Binding-site contacts:
Ligand atom C10 contacts residue MET164 of chain 1.D at 3.6 Å (hydrophobic).
Ligand atom N7 contacts residue MET164 of chain 1.D at 3.3 Å.
Ligand atom N33 contacts residue MET101 of chain 1.D at 3.3 Å.
Ligand atom C8 contacts residue MET104 of chain 1.D at 3.5 Å (hydrophobic).
Ligand atom C5 contacts residue MET164 of chain 1.D at 3.4 Å (hydrophobic).
Ligand atom C4 contacts residue MET164 of chain 1.D at 3.3 Å (hydrophobic).
Ligand atom N27 contacts residue SER31 of chain 1.D at 3.5 Å (h-bond).
Ligand atom C20 contacts residue LYS55 of chain 1.D at 3.8 Å.
Ligand atom C15 contacts residue THR105 of chain 1.D at 2.9 Å.
Ligand atom C3 contacts residue MET104 of chain 1.D at 3.1 Å (hydrophobic).
Ligand atom C23 contacts residue ALA53 of chain 1.D at 3.7 Å (hydrophobic).
Ligand atom C23 contacts residue VAL35 of chain 1.D at 3.7 Å (hydrophobic).
Ligand atom C21 contacts residue LYS55 of chain 1.D at 3.8 Å.
Ligand atom N33 contacts residue VAL85 of chain 1.D at 3.6 Å.
Ligand atom N7 contacts residue MET104 of chain 1.D at 3.0 Å (h-bond).
Ligand atom C16 contacts residue LEU27 of chain 1.D at 3.6 Å (hydrophobic).
Ligand atom C1 contacts residue LEU27 of chain 1.D at 3.8 Å (hydrophobic).
Ligand atom C29 contacts residue GLU72 of chain 1.D at 3.7 Å.
Ligand atom C32 contacts residue MET101 of chain 1.D at 3.8 Å (hydrophobic).
Ligand atom C13 contacts residue THR105 of chain 1.D at 3.3 Å.
Ligand atom CL24 contacts residue ALA53 of chain 1.D at 3.6 Å.
Ligand atom C9 contacts residue MET164 of chain 1.D at 3.6 Å (hydrophobic).
Ligand atom C26 contacts residue PHE69 of chain 1.D at 3.7 Å (hydrophobic).
Ligand atom O11 contacts residue LEU27 of chain 1.D at 3.5 Å.
Ligand atom CL24 contacts residue LYS55 of chain 1.D at 3.5 Å.
Ligand atom C4 contacts residue MET104 of chain 1.D at 3.7 Å (hydrophobic).
Ligand atom C2 contacts residue LEU27 of chain 1.D at 3.6 Å (hydrophobic).
Ligand atom N7 contacts residue LEU103 of chain 1.D at 3.6 Å.
Ligand atom N27 contacts residue LYS55 of chain 1.D at 3.0 Å (salt-bridge).
Ligand atom N27 contacts residue PHE69 of chain 1.D at 3.2 Å.
Ligand atom CL24 contacts residue MET101 of chain 1.D at 3.5 Å.
Ligand atom C28 contacts residue PHE69 of chain 1.D at 3.5 Å (hydrophobic).
Ligand atom CL24 contacts residue VAL99 of chain 1.D at 3.3 Å.
Ligand atom S25 contacts residue LYS55 of chain 1.D at 3.7 Å.
Ligand atom C28 contacts residue SER31 of chain 1.D at 3.4 Å.
Ligand atom C31 contacts residue MET101 of chain 1.D at 3.3 Å (hydrophobic).
Ligand atom C8 contacts residue GLU102 of chain 1.D at 3.3 Å.
Ligand atom C8 contacts residue MET164 of chain 1.D at 3.5 Å (hydrophobic).
Ligand atom C14 contacts residue THR105 of chain 1.D at 3.5 Å.
Ligand atom C31 contacts residue MET76 of chain 1.D at 3.4 Å (hydrophobic).

The small molecule below binds the protein below.
Small molecule (SMILES): COc1cc2c(Nc3ccc(Sc4nccn4C)c(Cl)c3)c(C#N)cnc2cc1OCCCN(C)CCO

Sequence of chain 1.D:
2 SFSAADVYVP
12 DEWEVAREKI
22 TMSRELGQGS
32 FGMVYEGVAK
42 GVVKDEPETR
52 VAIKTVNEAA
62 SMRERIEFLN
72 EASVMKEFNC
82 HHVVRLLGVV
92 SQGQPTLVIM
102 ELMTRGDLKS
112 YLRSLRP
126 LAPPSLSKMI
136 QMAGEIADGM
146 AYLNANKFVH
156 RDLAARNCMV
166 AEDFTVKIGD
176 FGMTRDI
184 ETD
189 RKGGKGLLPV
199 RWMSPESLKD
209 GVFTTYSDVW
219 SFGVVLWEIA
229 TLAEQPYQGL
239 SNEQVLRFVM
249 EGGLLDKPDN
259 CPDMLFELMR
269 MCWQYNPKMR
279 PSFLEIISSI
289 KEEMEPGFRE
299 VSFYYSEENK